Binding-site contacts:
Ligand atom O6 contacts residue TRP63 of chain 1.A at 3.3 Å.
Ligand atom C6 contacts residue NOJ1 of chain 1.C at 3.9 Å.
Ligand atom C1 contacts residue ASP101 of chain 1.A at 3.8 Å.
Ligand atom C2 contacts residue ALA107 of chain 1.A at 3.4 Å (hydrophobic).
Ligand atom C4 contacts residue TRP62 of chain 1.A at 3.8 Å (hydrophobic).
Ligand atom O7 contacts residue TRP63 of chain 1.A at 3.1 Å.
Ligand atom C8 contacts residue TRP62 of chain 1.A at 3.8 Å (hydrophobic).
Ligand atom O6 contacts residue TRP62 of chain 1.A at 2.9 Å (h-bond).
Ligand atom O3 contacts residue TRP63 of chain 1.A at 3.1 Å (h-bond).
Ligand atom O7 contacts residue TRP62 of chain 1.A at 3.8 Å.
Ligand atom C7 contacts residue TRP63 of chain 1.A at 3.9 Å (hydrophobic).
Ligand atom C7 contacts residue ASP101 of chain 1.A at 3.8 Å.
Ligand atom O6 contacts residue ASP101 of chain 1.A at 2.7 Å (salt-bridge).
Ligand atom O7 contacts residue ILE58 of chain 1.A at 3.8 Å.
Ligand atom N2 contacts residue NOJ1 of chain 1.C at 3.0 Å (h-bond).
Ligand atom C5 contacts residue ASN103 of chain 1.A at 3.7 Å.
Ligand atom O5 contacts residue NOJ1 of chain 1.C at 2.2 Å (h-bond).
Ligand atom O5 contacts residue ASN103 of chain 1.A at 3.6 Å.
Ligand atom C1 contacts residue NOJ1 of chain 1.C at 1.4 Å.
Ligand atom C6 contacts residue TRP63 of chain 1.A at 3.6 Å (hydrophobic).
Ligand atom C8 contacts residue GLN57 of chain 1.A at 3.7 Å.
Ligand atom C5 contacts residue NOJ1 of chain 1.C at 3.5 Å.
Ligand atom C1 contacts residue ALA107 of chain 1.A at 3.4 Å (hydrophobic).
Ligand atom C3 contacts residue NOJ1 of chain 1.C at 3.8 Å.
Ligand atom C6 contacts residue ASP101 of chain 1.A at 3.2 Å.
Ligand atom O3 contacts residue ASN103 of chain 1.A at 3.8 Å.
Ligand atom C7 contacts residue NOJ1 of chain 1.C at 3.6 Å.
Ligand atom C5 contacts residue TRP62 of chain 1.A at 3.8 Å (hydrophobic).
Ligand atom C2 contacts residue ASP101 of chain 1.A at 3.7 Å.
Ligand atom C8 contacts residue ASP101 of chain 1.A at 3.8 Å.
Ligand atom C8 contacts residue LEU75 of chain 1.A at 3.7 Å (hydrophobic).
Ligand atom C2 contacts residue NOJ1 of chain 1.C at 2.5 Å.
Ligand atom C3 contacts residue ALA107 of chain 1.A at 3.5 Å (hydrophobic).
Ligand atom C3 contacts residue ASP101 of chain 1.A at 3.6 Å.
Ligand atom N2 contacts residue ASP101 of chain 1.A at 2.9 Å (salt-bridge).
Ligand atom O7 contacts residue ASN59 of chain 1.A at 2.9 Å (h-bond).
Ligand atom C1 contacts residue TRP62 of chain 1.A at 3.7 Å (hydrophobic).
Ligand atom N2 contacts residue ALA107 of chain 1.A at 2.8 Å (h-bond).
Ligand atom C6 contacts residue ASN103 of chain 1.A at 3.5 Å.
Ligand atom C8 contacts residue TRP108 of chain 1.A at 3.2 Å (hydrophobic).

Sequence of chain 1.A:
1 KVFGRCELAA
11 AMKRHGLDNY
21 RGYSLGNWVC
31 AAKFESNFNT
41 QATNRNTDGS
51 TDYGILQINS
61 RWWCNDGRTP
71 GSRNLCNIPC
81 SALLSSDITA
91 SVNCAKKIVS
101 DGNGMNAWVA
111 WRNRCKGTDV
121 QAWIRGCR

A small-molecule ligand and the protein it binds are described below.
Small molecule (SMILES): CC(=O)N[C@H]1[C@H](O[C@H]2[C@H](O)[C@@H](NC(C)=O)CO[C@@H]2CO)O[C@H](CO)[C@@H](O[C@@H]2O[C@H](CO)[C@@H](O)[C@H](O)[C@H]2NC(C)=O)[C@@H]1O